This small molecule binds to this protein.
Small molecule (SMILES): CC(=O)N[C@@H]1[C@@H](O)[C@H](O)[C@@H](CO)O[C@H]1O

Binding-site contacts:
Ligand atom C4 contacts residue ASN279 of chain 1.A at 4.2 Å.
Ligand atom C2 contacts residue ASN279 of chain 1.A at 2.4 Å.
Ligand atom C1 contacts residue ASN279 of chain 1.A at 1.4 Å.
Ligand atom O5 contacts residue ASN279 of chain 1.A at 2.4 Å (h-bond).
Ligand atom C8 contacts residue ASN277 of chain 1.A at 4.1 Å.
Ligand atom C7 contacts residue ASN279 of chain 1.A at 3.8 Å.
Ligand atom C8 contacts residue GLU278 of chain 1.A at 3.4 Å.
Ligand atom C5 contacts residue ASN279 of chain 1.A at 3.7 Å.
Ligand atom N2 contacts residue ASN279 of chain 1.A at 2.9 Å (h-bond).
Ligand atom C3 contacts residue ASN279 of chain 1.A at 3.8 Å.
Ligand atom O7 contacts residue ASN279 of chain 1.A at 4.3 Å.

Sequence of chain 1.A:
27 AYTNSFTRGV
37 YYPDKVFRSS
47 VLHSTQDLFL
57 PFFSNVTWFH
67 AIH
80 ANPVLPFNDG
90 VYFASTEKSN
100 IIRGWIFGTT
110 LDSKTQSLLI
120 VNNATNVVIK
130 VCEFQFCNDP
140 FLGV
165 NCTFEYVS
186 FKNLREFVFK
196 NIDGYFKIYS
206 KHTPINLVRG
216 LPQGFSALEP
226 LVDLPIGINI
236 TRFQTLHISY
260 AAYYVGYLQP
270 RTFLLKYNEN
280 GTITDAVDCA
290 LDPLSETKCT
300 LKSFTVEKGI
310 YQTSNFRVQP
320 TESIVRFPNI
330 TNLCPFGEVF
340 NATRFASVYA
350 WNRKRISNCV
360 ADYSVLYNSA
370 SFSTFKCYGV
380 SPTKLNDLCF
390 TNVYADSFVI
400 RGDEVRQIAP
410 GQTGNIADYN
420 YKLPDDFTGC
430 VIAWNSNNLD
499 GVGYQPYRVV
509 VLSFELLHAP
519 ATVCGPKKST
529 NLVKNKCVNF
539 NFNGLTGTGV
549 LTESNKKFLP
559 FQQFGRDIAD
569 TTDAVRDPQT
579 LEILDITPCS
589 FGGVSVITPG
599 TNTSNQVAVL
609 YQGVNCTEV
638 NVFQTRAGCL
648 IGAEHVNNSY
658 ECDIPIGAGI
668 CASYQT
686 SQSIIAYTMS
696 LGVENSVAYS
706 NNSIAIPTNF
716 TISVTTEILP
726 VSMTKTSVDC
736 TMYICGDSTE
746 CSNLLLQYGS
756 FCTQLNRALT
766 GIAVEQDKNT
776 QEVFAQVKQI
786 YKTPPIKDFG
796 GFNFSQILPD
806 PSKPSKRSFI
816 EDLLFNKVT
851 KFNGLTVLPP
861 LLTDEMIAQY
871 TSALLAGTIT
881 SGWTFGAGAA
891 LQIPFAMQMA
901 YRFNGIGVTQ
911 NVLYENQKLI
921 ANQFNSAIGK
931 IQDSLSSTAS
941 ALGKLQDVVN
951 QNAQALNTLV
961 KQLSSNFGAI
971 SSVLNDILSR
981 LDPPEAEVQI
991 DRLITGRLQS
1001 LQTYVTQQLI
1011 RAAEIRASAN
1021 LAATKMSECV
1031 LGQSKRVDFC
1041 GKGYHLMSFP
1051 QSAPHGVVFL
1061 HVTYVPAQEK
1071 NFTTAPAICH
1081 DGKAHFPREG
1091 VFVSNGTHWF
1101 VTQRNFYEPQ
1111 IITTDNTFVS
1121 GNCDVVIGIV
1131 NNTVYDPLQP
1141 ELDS